Sequence of chain 1.S:
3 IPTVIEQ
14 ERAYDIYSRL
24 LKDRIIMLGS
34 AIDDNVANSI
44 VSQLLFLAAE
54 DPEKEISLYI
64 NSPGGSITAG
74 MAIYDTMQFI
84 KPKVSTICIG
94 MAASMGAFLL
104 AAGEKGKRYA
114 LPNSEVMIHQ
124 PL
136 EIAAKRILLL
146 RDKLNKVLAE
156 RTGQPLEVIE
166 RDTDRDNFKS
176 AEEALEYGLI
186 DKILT

The protein below binds the small molecule below.
Small molecule (SMILES): C[C@@H]1C[C@H]2C(=O)OC[C@H](NC(=O)[C@H](Cc3cc(F)cc(F)c3)NC(=O)CC[C@H]3CC=CCC3)C(=O)N3CCC[C@H]3C(=O)N3CCCC[C@H]3C(=O)N[C@@H](C)C(=O)N2C1

Binding-site contacts:
Ligand atom F2 contacts residue LEU114 of chain 1.T at 3.7 Å.
Ligand atom CE contacts residue LEU189 of chain 1.T at 3.4 Å (hydrophobic).
Ligand atom CD contacts residue TYR62 of chain 1.T at 3.4 Å (hydrophobic).
Ligand atom F2 contacts residue ASP78 of chain 1.S at 3.8 Å.
Ligand atom F1 contacts residue VAL44 of chain 1.S at 3.7 Å.
Ligand atom CE contacts residue ILE28 of chain 1.T at 3.8 Å (hydrophobic).
Ligand atom F1 contacts residue ILE92 of chain 1.T at 2.9 Å.
Ligand atom CE2 contacts residue LEU114 of chain 1.T at 3.8 Å (hydrophobic).
Ligand atom CD1 contacts residue TYR62 of chain 1.T at 3.7 Å (hydrophobic).
Ligand atom C4 contacts residue ASP26 of chain 1.T at 3.7 Å.
Ligand atom CB contacts residue TYR62 of chain 1.T at 3.7 Å (hydrophobic).
Ligand atom CZ contacts residue THR79 of chain 1.S at 3.7 Å.
Ligand atom N contacts residue TYR62 of chain 1.T at 3.8 Å.
Ligand atom CE1 contacts residue LEU48 of chain 1.S at 3.7 Å (hydrophobic).
Ligand atom C9 contacts residue TYR62 of chain 1.T at 3.8 Å (hydrophobic).
Ligand atom CD contacts residue TYR112 of chain 1.T at 3.5 Å (hydrophobic).
Ligand atom C7 contacts residue LEU48 of chain 1.S at 3.5 Å (hydrophobic).
Ligand atom CE contacts residue ASP26 of chain 1.T at 3.4 Å.
Ligand atom C contacts residue TYR62 of chain 1.T at 3.6 Å (hydrophobic).
Ligand atom C4 contacts residue ARG22 of chain 1.T at 3.8 Å.
Ligand atom F1 contacts residue LEU48 of chain 1.S at 3.8 Å.
Ligand atom CB contacts residue ILE90 of chain 1.T at 3.5 Å (hydrophobic).
Ligand atom N contacts residue TYR62 of chain 1.T at 2.9 Å (h-bond).
Ligand atom F1 contacts residue TYR62 of chain 1.T at 3.7 Å.
Ligand atom F2 contacts residue PHE82 of chain 1.S at 3.3 Å.
Ligand atom CD2 contacts residue PHE82 of chain 1.S at 3.6 Å (hydrophobic).
Ligand atom O2 contacts residue LEU48 of chain 1.S at 3.5 Å.
Ligand atom CB contacts residue TYR112 of chain 1.T at 3.6 Å (hydrophobic).
Ligand atom O contacts residue ILE90 of chain 1.T at 3.4 Å.
Ligand atom C contacts residue SER60 of chain 1.T at 3.5 Å.
Ligand atom O contacts residue SER60 of chain 1.T at 3.4 Å (h-bond).
Ligand atom CD1 contacts residue LEU48 of chain 1.S at 3.8 Å (hydrophobic).
Ligand atom N contacts residue SER60 of chain 1.T at 3.8 Å.
Ligand atom O contacts residue TYR62 of chain 1.T at 2.7 Å (h-bond).
Ligand atom C9 contacts residue LEU48 of chain 1.S at 3.8 Å (hydrophobic).
Ligand atom CZ contacts residue LEU114 of chain 1.T at 3.5 Å (hydrophobic).
Ligand atom F2 contacts residue THR79 of chain 1.S at 3.4 Å.
Ligand atom CD contacts residue LEU189 of chain 1.T at 3.8 Å (hydrophobic).
Ligand atom O contacts residue PHE82 of chain 1.S at 3.8 Å.
Ligand atom C6 contacts residue LEU23 of chain 1.T at 3.6 Å (hydrophobic).

Sequence of chain 1.T:
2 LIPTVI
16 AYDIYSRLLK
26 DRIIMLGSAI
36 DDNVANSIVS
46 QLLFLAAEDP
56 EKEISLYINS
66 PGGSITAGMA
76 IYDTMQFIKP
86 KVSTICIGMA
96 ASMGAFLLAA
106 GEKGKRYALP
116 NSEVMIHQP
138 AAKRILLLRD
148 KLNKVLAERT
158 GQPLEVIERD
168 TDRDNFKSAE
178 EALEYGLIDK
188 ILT